A protein and the small-molecule ligand that binds it are described below.
Small molecule (SMILES): CCOC(=O)[C@@H](O)CC(=O)N(CCC(N)=O)NC(=O)[C@H](Cc1ccccc1)NC(=O)[C@H](CC(C)C)NC(=O)OCc1ccccc1

Binding-site contacts:
Ligand atom CAC contacts residue PRO168 of chain 1.A at 3.5 Å (hydrophobic).
Ligand atom OBN contacts residue ASN142 of chain 1.A at 2.9 Å (h-bond).
Ligand atom CA contacts residue GLN189 of chain 1.A at 3.6 Å.
Ligand atom OBD contacts residue HIS163 of chain 1.A at 2.6 Å (h-bond).
Ligand atom CAD contacts residue GLN192 of chain 1.A at 3.2 Å.
Ligand atom OBQ contacts residue THR25 of chain 1.A at 3.4 Å.
Ligand atom CBP contacts residue CYS145 of chain 1.A at 3.2 Å (hydrophobic).
Ligand atom NAX contacts residue HIS164 of chain 1.A at 2.7 Å (h-bond).
Ligand atom CAE contacts residue THR190 of chain 1.A at 3.1 Å.
Ligand atom CBT contacts residue HIS41 of chain 1.A at 3.5 Å.
Ligand atom CBH contacts residue ASP187 of chain 1.A at 3.3 Å.
Ligand atom CAF contacts residue THR190 of chain 1.A at 3.3 Å.
Ligand atom CBA contacts residue HIS163 of chain 1.A at 3.5 Å.
Ligand atom OBL contacts residue GLY143 of chain 1.A at 2.7 Å (h-bond).
Ligand atom NBE contacts residue GLU166 of chain 1.A at 3.0 Å (salt-bridge).
Ligand atom OBD contacts residue PHE140 of chain 1.A at 3.5 Å.
Ligand atom CBO contacts residue CYS145 of chain 1.A at 2.7 Å (hydrophobic).
Ligand atom CBM contacts residue CYS145 of chain 1.A at 2.0 Å (hydrophobic).
Ligand atom CBG contacts residue MET165 of chain 1.A at 3.4 Å (hydrophobic).
Ligand atom OAH contacts residue GLU166 of chain 1.A at 3.5 Å (salt-bridge).
Ligand atom CAU contacts residue HIS164 of chain 1.A at 3.6 Å.
Ligand atom CAV contacts residue GLN189 of chain 1.A at 3.5 Å.
Ligand atom CB contacts residue GLU166 of chain 1.A at 3.6 Å.
Ligand atom O contacts residue GLU166 of chain 1.A at 3.0 Å (salt-bridge).
Ligand atom CBJ contacts residue GLN189 of chain 1.A at 3.5 Å.
Ligand atom OBL contacts residue SER144 of chain 1.A at 3.2 Å (h-bond).
Ligand atom NBE contacts residue PHE140 of chain 1.A at 3.3 Å (h-bond).
Ligand atom N contacts residue GLU166 of chain 1.A at 2.9 Å (salt-bridge).
Ligand atom NAZ contacts residue HIS164 of chain 1.A at 3.6 Å (h-bond).
Ligand atom CBF contacts residue MET165 of chain 1.A at 3.1 Å (hydrophobic).
Ligand atom O contacts residue MET165 of chain 1.A at 3.4 Å.
Ligand atom CAG contacts residue THR190 of chain 1.A at 3.1 Å.
Ligand atom CBM contacts residue HIS41 of chain 1.A at 3.5 Å.
Ligand atom CBS contacts residue HIS41 of chain 1.A at 3.6 Å.
Ligand atom OBQ contacts residue CYS145 of chain 1.A at 3.4 Å (h-bond).
Ligand atom NAS contacts residue GLN189 of chain 1.A at 2.8 Å (h-bond).
Ligand atom CBK contacts residue CYS145 of chain 1.A at 2.8 Å (hydrophobic).
Ligand atom CBG contacts residue ASP187 of chain 1.A at 3.3 Å.
Ligand atom OAL contacts residue GLN189 of chain 1.A at 3.3 Å.
Ligand atom OBL contacts residue CYS145 of chain 1.A at 3.2 Å (h-bond).

Sequence of chain 1.A:
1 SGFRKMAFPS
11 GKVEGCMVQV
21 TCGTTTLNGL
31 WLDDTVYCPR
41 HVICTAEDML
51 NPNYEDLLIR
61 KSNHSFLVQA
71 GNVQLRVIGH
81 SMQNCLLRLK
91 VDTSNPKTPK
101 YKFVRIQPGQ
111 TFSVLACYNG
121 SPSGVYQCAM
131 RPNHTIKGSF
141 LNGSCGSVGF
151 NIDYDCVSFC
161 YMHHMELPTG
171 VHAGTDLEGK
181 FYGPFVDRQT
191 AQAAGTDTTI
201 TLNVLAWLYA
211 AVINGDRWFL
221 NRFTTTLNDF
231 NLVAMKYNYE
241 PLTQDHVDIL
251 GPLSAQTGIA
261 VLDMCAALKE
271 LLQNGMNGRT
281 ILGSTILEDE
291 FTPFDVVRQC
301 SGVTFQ